Binding-site contacts:
Ligand atom OXT contacts residue GLN92 of chain 1.A at 4.3 Å.
Ligand atom CAV contacts residue HIS119 of chain 1.A at 4.3 Å.
Ligand atom CAV contacts residue TRP208 of chain 1.A at 3.4 Å (hydrophobic).
Ligand atom CAD contacts residue HIS94 of chain 1.A at 4.4 Å.
Ligand atom CAK contacts residue PHE130 of chain 1.A at 4.0 Å (hydrophobic).
Ligand atom CAD contacts residue GLN92 of chain 1.A at 4.2 Å.
Ligand atom CAV contacts residue THR198 of chain 1.A at 4.1 Å.
Ligand atom C contacts residue GLN92 of chain 1.A at 4.0 Å.
Ligand atom CD1 contacts residue PHE130 of chain 1.A at 3.8 Å (hydrophobic).
Ligand atom CAS contacts residue PHE130 of chain 1.A at 3.6 Å (hydrophobic).
Ligand atom OAM contacts residue LEU197 of chain 1.A at 3.2 Å.
Ligand atom OAU contacts residue VAL142 of chain 1.A at 4.0 Å.
Ligand atom CL contacts residue PHE130 of chain 1.A at 3.9 Å.
Ligand atom CAF contacts residue GLN92 of chain 1.A at 3.8 Å.
Ligand atom C contacts residue ASN67 of chain 1.A at 4.0 Å.
Ligand atom O contacts residue GLN92 of chain 1.A at 3.8 Å.
Ligand atom OAU contacts residue VAL121 of chain 1.A at 4.0 Å.
Ligand atom OAA contacts residue PHE130 of chain 1.A at 3.6 Å.
Ligand atom OAU contacts residue HIS94 of chain 1.A at 4.2 Å.
Ligand atom CAV contacts residue VAL142 of chain 1.A at 3.7 Å (hydrophobic).
Ligand atom CAN contacts residue LEU197 of chain 1.A at 3.7 Å (hydrophobic).
Ligand atom CAV contacts residue LEU197 of chain 1.A at 4.2 Å (hydrophobic).
Ligand atom CAE contacts residue THR199 of chain 1.A at 4.0 Å.
Ligand atom CG contacts residue PHE130 of chain 1.A at 4.2 Å (hydrophobic).
Ligand atom OAL contacts residue VAL134 of chain 1.A at 3.4 Å.
Ligand atom O contacts residue ASN67 of chain 1.A at 3.5 Å (h-bond).
Ligand atom OAM contacts residue THR199 of chain 1.A at 3.9 Å.
Ligand atom CAK contacts residue VAL134 of chain 1.A at 4.3 Å (hydrophobic).
Ligand atom CAN contacts residue THR198 of chain 1.A at 4.3 Å.
Ligand atom CAC contacts residue PRO201 of chain 1.A at 3.9 Å (hydrophobic).
Ligand atom O contacts residue ASN62 of chain 1.A at 3.9 Å.
Ligand atom CAD contacts residue VAL121 of chain 1.A at 4.2 Å (hydrophobic).
Ligand atom OAA contacts residue GLN92 of chain 1.A at 3.1 Å (h-bond).
Ligand atom OAM contacts residue THR198 of chain 1.A at 3.2 Å (h-bond).
Ligand atom CAD contacts residue LEU197 of chain 1.A at 4.0 Å (hydrophobic).
Ligand atom CD2 contacts residue PRO201 of chain 1.A at 3.8 Å (hydrophobic).
Ligand atom OXT contacts residue ASN67 of chain 1.A at 3.5 Å (h-bond).
Ligand atom CAE contacts residue LEU197 of chain 1.A at 4.0 Å (hydrophobic).
Ligand atom CAC contacts residue PHE130 of chain 1.A at 4.4 Å (hydrophobic).
Ligand atom CAF contacts residue PHE130 of chain 1.A at 4.2 Å (hydrophobic).

This small molecule binds to this protein.
Small molecule (SMILES): COC(=O)/C=C/C(=O)N[C@@H](Cc1ccc(O)c(Cl)c1)C(=O)O

Sequence of chain 1.A:
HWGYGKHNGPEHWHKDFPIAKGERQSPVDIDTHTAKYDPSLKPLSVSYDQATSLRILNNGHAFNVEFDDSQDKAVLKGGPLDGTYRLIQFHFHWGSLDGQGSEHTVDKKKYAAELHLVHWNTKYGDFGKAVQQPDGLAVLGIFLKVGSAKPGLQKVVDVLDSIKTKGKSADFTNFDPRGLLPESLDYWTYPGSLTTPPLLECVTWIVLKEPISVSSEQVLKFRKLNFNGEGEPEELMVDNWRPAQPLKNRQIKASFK